A small-molecule ligand and the protein it binds are described below.
Small molecule (SMILES): CC(=O)N[C@H]1[C@H](O[C@H]2[C@H](O)[C@@H](NC(C)=O)CO[C@@H]2CO)O[C@H](CO)[C@@H](O)[C@@H]1O

Binding-site contacts:
Ligand atom O5 contacts residue ASN331 of chain 1.B at 2.3 Å (h-bond).
Ligand atom C4 contacts residue ASN331 of chain 1.B at 4.3 Å.
Ligand atom C2 contacts residue ASN331 of chain 1.B at 2.8 Å.
Ligand atom C7 contacts residue ASN331 of chain 1.B at 4.5 Å.
Ligand atom C8 contacts residue GLN580 of chain 1.B at 4.5 Å.
Ligand atom C5 contacts residue ASN331 of chain 1.B at 3.5 Å.
Ligand atom C1 contacts residue ASN331 of chain 1.B at 1.5 Å.
Ligand atom N2 contacts residue GLN580 of chain 1.B at 4.1 Å.
Ligand atom C3 contacts residue ASN331 of chain 1.B at 4.0 Å.
Ligand atom O6 contacts residue ASN331 of chain 1.B at 4.4 Å.
Ligand atom N2 contacts residue ASN331 of chain 1.B at 3.2 Å (h-bond).

Sequence of chain 1.B:
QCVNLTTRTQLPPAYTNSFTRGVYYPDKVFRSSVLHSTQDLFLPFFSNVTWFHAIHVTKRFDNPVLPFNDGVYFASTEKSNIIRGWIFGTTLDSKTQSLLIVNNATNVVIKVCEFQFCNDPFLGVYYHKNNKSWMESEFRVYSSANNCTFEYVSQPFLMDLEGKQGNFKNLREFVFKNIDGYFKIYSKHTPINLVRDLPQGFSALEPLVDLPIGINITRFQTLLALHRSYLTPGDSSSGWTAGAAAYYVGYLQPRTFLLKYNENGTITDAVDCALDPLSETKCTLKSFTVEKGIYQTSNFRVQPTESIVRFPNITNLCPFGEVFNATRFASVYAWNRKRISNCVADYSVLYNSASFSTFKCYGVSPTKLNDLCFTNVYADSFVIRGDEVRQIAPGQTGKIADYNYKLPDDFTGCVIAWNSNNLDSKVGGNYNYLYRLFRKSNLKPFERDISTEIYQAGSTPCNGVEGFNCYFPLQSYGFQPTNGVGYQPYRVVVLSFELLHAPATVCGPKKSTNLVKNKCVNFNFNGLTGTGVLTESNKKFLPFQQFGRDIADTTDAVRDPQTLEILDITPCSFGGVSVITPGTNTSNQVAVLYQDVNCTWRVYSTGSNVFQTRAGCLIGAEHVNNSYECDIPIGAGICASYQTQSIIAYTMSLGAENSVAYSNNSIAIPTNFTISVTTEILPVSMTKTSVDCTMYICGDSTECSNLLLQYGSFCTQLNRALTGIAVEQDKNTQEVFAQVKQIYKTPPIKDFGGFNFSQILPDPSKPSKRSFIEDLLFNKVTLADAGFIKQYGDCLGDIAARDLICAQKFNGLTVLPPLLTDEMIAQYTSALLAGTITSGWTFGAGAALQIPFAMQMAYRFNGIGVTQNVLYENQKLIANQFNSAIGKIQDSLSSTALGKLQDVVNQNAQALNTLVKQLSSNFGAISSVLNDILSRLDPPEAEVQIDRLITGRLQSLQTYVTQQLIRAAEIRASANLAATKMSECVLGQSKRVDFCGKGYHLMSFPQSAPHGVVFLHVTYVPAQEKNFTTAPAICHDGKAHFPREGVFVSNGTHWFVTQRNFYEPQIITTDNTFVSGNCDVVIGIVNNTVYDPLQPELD